This small molecule binds to this protein.
Small molecule (SMILES): CC(C)CCC[C@@H](C)[C@H]1CC[C@H]2[C@@H]3CC=C4C[C@@H](OC(=O)CCC(=O)O)CC[C@]4(C)[C@H]3CC[C@]12C

Sequence of chain 1.B:
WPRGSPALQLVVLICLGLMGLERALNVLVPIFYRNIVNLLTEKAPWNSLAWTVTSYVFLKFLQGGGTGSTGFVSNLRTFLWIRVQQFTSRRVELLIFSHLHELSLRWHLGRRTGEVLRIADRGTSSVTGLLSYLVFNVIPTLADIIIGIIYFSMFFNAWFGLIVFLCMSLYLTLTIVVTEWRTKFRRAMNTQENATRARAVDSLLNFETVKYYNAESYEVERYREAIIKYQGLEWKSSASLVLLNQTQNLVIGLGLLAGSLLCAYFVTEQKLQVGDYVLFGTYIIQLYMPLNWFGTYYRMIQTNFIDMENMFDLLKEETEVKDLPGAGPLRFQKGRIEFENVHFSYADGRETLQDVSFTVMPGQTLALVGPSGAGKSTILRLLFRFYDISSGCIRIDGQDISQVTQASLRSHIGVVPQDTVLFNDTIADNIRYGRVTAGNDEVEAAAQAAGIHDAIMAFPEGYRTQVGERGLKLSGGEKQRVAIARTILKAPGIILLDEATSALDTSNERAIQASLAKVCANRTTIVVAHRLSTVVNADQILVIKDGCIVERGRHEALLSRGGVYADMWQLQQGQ

Binding-site contacts:
Ligand atom CAX contacts residue ILE284 of chain 1.B at 4.1 Å (hydrophobic).
Ligand atom CAU contacts residue ALA277 of chain 1.B at 3.8 Å (hydrophobic).
Ligand atom CAU contacts residue ARG276 of chain 1.B at 3.5 Å.
Ligand atom CAR contacts residue ILE284 of chain 1.B at 3.8 Å (hydrophobic).
Ligand atom OAF contacts residue PHE408 of chain 1.B at 4.4 Å.
Ligand atom CAC contacts residue ALA396 of chain 1.B at 4.4 Å (hydrophobic).
Ligand atom CAS contacts residue ARG276 of chain 1.B at 4.2 Å.
Ligand atom CAB contacts residue MET272 of chain 1.B at 3.9 Å (hydrophobic).
Ligand atom CAT contacts residue VAL280 of chain 1.B at 3.9 Å (hydrophobic).
Ligand atom CAM contacts residue PHE408 of chain 1.B at 3.8 Å (hydrophobic).
Ligand atom CAE contacts residue ALA277 of chain 1.B at 3.5 Å (hydrophobic).
Ligand atom CAS contacts residue ALA277 of chain 1.B at 3.8 Å (hydrophobic).
Ligand atom CAU contacts residue VAL280 of chain 1.B at 4.3 Å (hydrophobic).
Ligand atom CBB contacts residue ARG276 of chain 1.B at 4.5 Å.
Ligand atom CAS contacts residue VAL280 of chain 1.B at 3.9 Å (hydrophobic).
Ligand atom CAL contacts residue ILE284 of chain 1.B at 3.7 Å (hydrophobic).
Ligand atom CAX contacts residue ARG287 of chain 1.B at 3.6 Å.
Ligand atom OAG contacts residue PHE408 of chain 1.B at 3.4 Å.
Ligand atom CAE contacts residue GLY273 of chain 1.B at 4.4 Å.
Ligand atom CAC contacts residue ARG276 of chain 1.B at 3.7 Å.
Ligand atom OAH contacts residue ARG287 of chain 1.B at 3.5 Å (salt-bridge).
Ligand atom OAF contacts residue TYR404 of chain 1.B at 3.3 Å.
Ligand atom CAR contacts residue VAL280 of chain 1.B at 4.4 Å (hydrophobic).
Ligand atom CAX contacts residue TYR404 of chain 1.B at 4.2 Å (hydrophobic).
Ligand atom CAD contacts residue LEU281 of chain 1.B at 4.4 Å (hydrophobic).
Ligand atom CAJ contacts residue GLY273 of chain 1.B at 4.3 Å.
Ligand atom CAA contacts residue LEU269 of chain 1.B at 4.2 Å (hydrophobic).
Ligand atom OAF contacts residue ILE284 of chain 1.B at 3.8 Å.
Ligand atom CBA contacts residue MET272 of chain 1.B at 3.7 Å (hydrophobic).
Ligand atom OAF contacts residue ARG287 of chain 1.B at 3.2 Å (salt-bridge).
Ligand atom CAB contacts residue ILE392 of chain 1.B at 4.2 Å (hydrophobic).
Ligand atom CAU contacts residue ILE400 of chain 1.B at 4.4 Å (hydrophobic).
Ligand atom CAY contacts residue PHE408 of chain 1.B at 3.9 Å (hydrophobic).
Ligand atom OAW contacts residue ILE284 of chain 1.B at 4.3 Å.